Binding-site contacts:
Ligand atom C contacts residue ASN179 of chain 1.A at 3.5 Å.
Ligand atom CE3 contacts residue TJ81 of chain 1.C at 3.6 Å.
Ligand atom O3P contacts residue ARG133 of chain 1.A at 2.8 Å (salt-bridge).
Ligand atom CA contacts residue LEU178 of chain 1.A at 3.6 Å (hydrophobic).
Ligand atom N contacts residue ASN179 of chain 1.A at 2.7 Å (h-bond).
Ligand atom CA contacts residue ASN230 of chain 1.A at 3.7 Å.
Ligand atom N contacts residue LEU178 of chain 1.A at 3.4 Å.
Ligand atom CZ3 contacts residue TJ81 of chain 1.C at 3.6 Å.
Ligand atom CB contacts residue TRP234 of chain 1.A at 3.6 Å (hydrophobic).
Ligand atom CE2 contacts residue TJ81 of chain 1.C at 3.5 Å.
Ligand atom NE1 contacts residue TJ81 of chain 1.C at 3.5 Å.
Ligand atom O1P contacts residue ARG133 of chain 1.A at 2.8 Å (salt-bridge).
Ligand atom CD2 contacts residue TJ81 of chain 1.C at 3.4 Å.
Ligand atom CB contacts residue ASN230 of chain 1.A at 3.5 Å.
Ligand atom O1P contacts residue ARG60 of chain 1.A at 2.9 Å (salt-bridge).
Ligand atom P contacts residue TYR134 of chain 1.A at 3.8 Å.
Ligand atom CD contacts residue GLU186 of chain 1.A at 3.2 Å.
Ligand atom N contacts residue ASN230 of chain 1.A at 2.8 Å (h-bond).
Ligand atom C contacts residue ASN230 of chain 1.A at 3.6 Å.
Ligand atom P contacts residue ARG60 of chain 1.A at 3.7 Å.
Ligand atom CG contacts residue GLU186 of chain 1.A at 3.6 Å.
Ligand atom CH2 contacts residue TJ81 of chain 1.C at 3.5 Å.
Ligand atom C contacts residue LEU178 of chain 1.A at 3.6 Å (hydrophobic).
Ligand atom N contacts residue GLU186 of chain 1.A at 3.7 Å.
Ligand atom O contacts residue LEU178 of chain 1.A at 3.6 Å.
Ligand atom OE1 contacts residue VAL50 of chain 1.A at 3.5 Å.
Ligand atom CD contacts residue VAL50 of chain 1.A at 3.7 Å (hydrophobic).
Ligand atom CA contacts residue ASN179 of chain 1.A at 3.7 Å.
Ligand atom O3P contacts residue TYR134 of chain 1.A at 2.5 Å (h-bond).
Ligand atom P contacts residue ARG133 of chain 1.A at 3.7 Å.
Ligand atom CA contacts residue ASN179 of chain 1.A at 3.4 Å.
Ligand atom CZ2 contacts residue TJ81 of chain 1.C at 3.5 Å.
Ligand atom O2P contacts residue ARG60 of chain 1.A at 2.9 Å (salt-bridge).
Ligand atom O contacts residue VAL182 of chain 1.A at 3.4 Å.
Ligand atom CD1 contacts residue TJ81 of chain 1.C at 3.6 Å.
Ligand atom O contacts residue ASN230 of chain 1.A at 2.8 Å (h-bond).
Ligand atom CB contacts residue ASN179 of chain 1.A at 3.4 Å.
Ligand atom CG contacts residue TJ81 of chain 1.C at 3.6 Å.
Ligand atom CB contacts residue ASN179 of chain 1.A at 3.6 Å.
Ligand atom CA contacts residue ASN230 of chain 1.A at 3.5 Å.

This small molecule binds to this protein.
Small molecule (SMILES): C[C@H](NC(=O)[C@H](CC1=CN=C2C=CC=CC12)NC(=O)[C@H](COP(=O)(O)O)NC(=O)[C@H](CO)NC(=O)[C@@H]1CCCN1C(=O)[C@@H](N)CCCN=C(N)N)C(=O)N[C@H](C=O)CCC(N)=O

Sequence of chain 1.A:
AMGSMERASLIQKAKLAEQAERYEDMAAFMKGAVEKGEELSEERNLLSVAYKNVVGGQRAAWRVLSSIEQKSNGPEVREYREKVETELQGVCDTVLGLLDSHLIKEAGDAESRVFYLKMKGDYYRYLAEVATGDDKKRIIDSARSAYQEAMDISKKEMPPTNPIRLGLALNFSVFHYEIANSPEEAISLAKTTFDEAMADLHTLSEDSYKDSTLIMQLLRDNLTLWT